Binding-site contacts:
Ligand atom C5 contacts residue ASN781 of chain 1.A at 3.6 Å.
Ligand atom C1 contacts residue ASN781 of chain 1.A at 1.4 Å.
Ligand atom C4 contacts residue ASN781 of chain 1.A at 4.2 Å.
Ligand atom O7 contacts residue ASN781 of chain 1.A at 4.0 Å.
Ligand atom O5 contacts residue ASN781 of chain 1.A at 2.3 Å (h-bond).
Ligand atom C8 contacts residue GLN784 of chain 1.A at 4.2 Å.
Ligand atom C1 contacts residue SER783 of chain 1.A at 3.4 Å.
Ligand atom N2 contacts residue ASN781 of chain 1.A at 2.9 Å (h-bond).
Ligand atom C5 contacts residue SER783 of chain 1.A at 3.4 Å.
Ligand atom C6 contacts residue GLN784 of chain 1.A at 4.0 Å.
Ligand atom C3 contacts residue ASN781 of chain 1.A at 3.8 Å.
Ligand atom O5 contacts residue SER783 of chain 1.A at 3.3 Å (h-bond).
Ligand atom C7 contacts residue ASN781 of chain 1.A at 3.7 Å.
Ligand atom C2 contacts residue ASN781 of chain 1.A at 2.5 Å.
Ligand atom C6 contacts residue SER783 of chain 1.A at 4.0 Å.

Sequence of chain 1.A:
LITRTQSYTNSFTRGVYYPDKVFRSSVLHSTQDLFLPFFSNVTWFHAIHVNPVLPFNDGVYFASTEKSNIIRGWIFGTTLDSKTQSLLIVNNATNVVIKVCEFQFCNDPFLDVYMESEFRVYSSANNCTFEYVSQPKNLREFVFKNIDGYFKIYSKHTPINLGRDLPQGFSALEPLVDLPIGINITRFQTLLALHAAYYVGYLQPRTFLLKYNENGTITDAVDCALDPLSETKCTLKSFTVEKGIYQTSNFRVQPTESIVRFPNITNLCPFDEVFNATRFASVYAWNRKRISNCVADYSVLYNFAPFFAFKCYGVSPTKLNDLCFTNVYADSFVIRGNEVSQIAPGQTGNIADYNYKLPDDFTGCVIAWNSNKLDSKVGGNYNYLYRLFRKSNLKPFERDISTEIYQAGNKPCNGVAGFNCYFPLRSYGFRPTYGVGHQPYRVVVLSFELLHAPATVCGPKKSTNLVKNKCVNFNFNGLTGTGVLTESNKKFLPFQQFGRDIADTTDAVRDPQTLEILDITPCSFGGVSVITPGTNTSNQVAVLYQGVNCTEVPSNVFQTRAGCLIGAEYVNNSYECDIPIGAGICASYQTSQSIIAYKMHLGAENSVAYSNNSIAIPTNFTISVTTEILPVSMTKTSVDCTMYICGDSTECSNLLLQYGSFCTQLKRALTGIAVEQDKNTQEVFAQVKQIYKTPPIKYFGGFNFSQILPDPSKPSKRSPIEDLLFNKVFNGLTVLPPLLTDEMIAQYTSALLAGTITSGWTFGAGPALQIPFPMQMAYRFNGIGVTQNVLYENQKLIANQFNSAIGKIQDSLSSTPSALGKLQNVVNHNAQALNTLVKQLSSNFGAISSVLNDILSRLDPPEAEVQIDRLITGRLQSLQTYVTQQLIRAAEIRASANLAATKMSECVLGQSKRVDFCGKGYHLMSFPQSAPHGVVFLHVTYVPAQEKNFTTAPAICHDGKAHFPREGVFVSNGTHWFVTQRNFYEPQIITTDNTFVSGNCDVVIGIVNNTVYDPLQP

The small molecule below binds the protein below.
Small molecule (SMILES): CC(=O)N[C@H]1[C@H](O[C@H]2[C@H](O)[C@@H](NC(C)=O)CO[C@@H]2CO)O[C@H](CO)[C@@H](O)[C@@H]1O